Sequence of chain 1.A:
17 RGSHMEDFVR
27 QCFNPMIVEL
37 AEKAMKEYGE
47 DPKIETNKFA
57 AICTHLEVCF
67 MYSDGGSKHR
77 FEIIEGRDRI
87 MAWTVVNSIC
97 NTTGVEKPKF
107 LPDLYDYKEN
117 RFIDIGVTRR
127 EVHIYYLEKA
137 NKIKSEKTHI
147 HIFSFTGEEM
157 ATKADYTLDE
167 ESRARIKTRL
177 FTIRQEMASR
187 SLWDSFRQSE

Binding-site contacts:
Ligand atom O3 contacts residue GLU81 of chain 1.A at 3.3 Å (salt-bridge).
Ligand atom O2 contacts residue MN1 of chain 1.B at 2.1 Å.
Ligand atom C4 contacts residue TYR131 of chain 1.A at 4.0 Å (hydrophobic).
Ligand atom C22 contacts residue TYR44 of chain 1.A at 3.9 Å (hydrophobic).
Ligand atom C3 contacts residue HIS61 of chain 1.A at 3.9 Å.
Ligand atom O5 contacts residue TYR44 of chain 1.A at 4.0 Å.
Ligand atom C2 contacts residue MN1 of chain 1.C at 3.7 Å.
Ligand atom CL1 contacts residue HIS61 of chain 1.A at 4.0 Å.
Ligand atom C17 contacts residue ILE58 of chain 1.A at 3.6 Å (hydrophobic).
Ligand atom O2 contacts residue ILE121 of chain 1.A at 2.9 Å (h-bond).
Ligand atom O3 contacts residue MN1 of chain 1.C at 2.0 Å.
Ligand atom C25 contacts residue ILE58 of chain 1.A at 3.6 Å (hydrophobic).
Ligand atom C15 contacts residue HIS61 of chain 1.A at 3.3 Å.
Ligand atom C14 contacts residue GLU81 of chain 1.A at 4.0 Å.
Ligand atom O1 contacts residue HIS61 of chain 1.A at 3.3 Å.
Ligand atom O1 contacts residue GLU81 of chain 1.A at 3.8 Å.
Ligand atom C25 contacts residue ALA40 of chain 1.A at 3.8 Å (hydrophobic).
Ligand atom C5 contacts residue MN1 of chain 1.C at 3.1 Å.
Ligand atom O2 contacts residue HIS61 of chain 1.A at 3.1 Å (h-bond).
Ligand atom C20 contacts residue TYR44 of chain 1.A at 4.0 Å (hydrophobic).
Ligand atom O1 contacts residue ASP109 of chain 1.A at 3.1 Å (salt-bridge).
Ligand atom C18 contacts residue ILE58 of chain 1.A at 3.6 Å (hydrophobic).
Ligand atom C3 contacts residue MN1 of chain 1.C at 3.3 Å.
Ligand atom C4 contacts residue MN1 of chain 1.B at 2.9 Å.
Ligand atom C4 contacts residue HIS61 of chain 1.A at 3.8 Å.
Ligand atom C21 contacts residue TYR44 of chain 1.A at 4.0 Å (hydrophobic).
Ligand atom C23 contacts residue TYR44 of chain 1.A at 4.0 Å (hydrophobic).
Ligand atom O1 contacts residue ASP120 of chain 1.A at 3.6 Å (salt-bridge).
Ligand atom C3 contacts residue MN1 of chain 1.B at 3.0 Å.
Ligand atom C12 contacts residue TYR44 of chain 1.A at 3.8 Å (hydrophobic).
Ligand atom O1 contacts residue MN1 of chain 1.C at 2.2 Å.
Ligand atom C4 contacts residue ASP120 of chain 1.A at 3.9 Å.
Ligand atom N2 contacts residue TYR131 of chain 1.A at 3.4 Å (h-bond).
Ligand atom C14 contacts residue HIS61 of chain 1.A at 3.6 Å.
Ligand atom O2 contacts residue ASP120 of chain 1.A at 3.2 Å (salt-bridge).
Ligand atom O1 contacts residue MN1 of chain 1.B at 2.3 Å.
Ligand atom C13 contacts residue TYR44 of chain 1.A at 3.6 Å (hydrophobic).
Ligand atom C19 contacts residue ILE58 of chain 1.A at 4.0 Å (hydrophobic).
Ligand atom O2 contacts residue TYR131 of chain 1.A at 3.8 Å.
Ligand atom C20 contacts residue ILE58 of chain 1.A at 4.0 Å (hydrophobic).

A small-molecule ligand and the protein it binds are described below.
Small molecule (SMILES): O=C(NCCOc1ccccc1)c1nc([C@@H]2CCCN2C(=O)CSc2ccccc2Cl)[nH]c(=O)c1O